Sequence of chain 2.D:
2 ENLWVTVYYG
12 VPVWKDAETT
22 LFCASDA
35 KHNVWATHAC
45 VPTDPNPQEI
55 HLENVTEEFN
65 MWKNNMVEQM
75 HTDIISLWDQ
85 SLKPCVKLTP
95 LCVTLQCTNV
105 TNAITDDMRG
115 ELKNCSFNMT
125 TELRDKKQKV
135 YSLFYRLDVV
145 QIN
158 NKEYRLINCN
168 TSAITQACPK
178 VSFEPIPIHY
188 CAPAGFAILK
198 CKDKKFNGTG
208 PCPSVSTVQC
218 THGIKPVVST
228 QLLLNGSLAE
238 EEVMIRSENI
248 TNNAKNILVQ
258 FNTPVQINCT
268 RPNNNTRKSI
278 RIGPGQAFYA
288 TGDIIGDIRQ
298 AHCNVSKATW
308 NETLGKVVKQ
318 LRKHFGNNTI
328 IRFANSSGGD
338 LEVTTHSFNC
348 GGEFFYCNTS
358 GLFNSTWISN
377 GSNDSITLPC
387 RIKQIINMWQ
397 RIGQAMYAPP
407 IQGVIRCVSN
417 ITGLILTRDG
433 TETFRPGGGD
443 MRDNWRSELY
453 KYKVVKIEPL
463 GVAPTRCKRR

Binding-site contacts:
Ligand atom C01 contacts residue ASN393 of chain 2.D at 3.2 Å.
Ligand atom C08 contacts residue MET394 of chain 2.D at 3.6 Å (hydrophobic).
Ligand atom C26 contacts residue ILE392 of chain 2.D at 3.6 Å (hydrophobic).
Ligand atom C01 contacts residue MET394 of chain 2.D at 3.8 Å (hydrophobic).
Ligand atom C10 contacts residue ASP83 of chain 2.D at 3.6 Å.
Ligand atom C11 contacts residue MET394 of chain 2.D at 3.7 Å (hydrophobic).
Ligand atom N09 contacts residue MET394 of chain 2.D at 3.6 Å.
Ligand atom C29 contacts residue VAL225 of chain 2.D at 3.7 Å (hydrophobic).
Ligand atom O24 contacts residue PHE351 of chain 2.D at 3.8 Å.
Ligand atom C05 contacts residue LEU86 of chain 2.D at 3.5 Å (hydrophobic).
Ligand atom C20 contacts residue TRP82 of chain 2.D at 3.7 Å (hydrophobic).
Ligand atom C30 contacts residue VAL225 of chain 2.D at 3.1 Å (hydrophobic).
Ligand atom N09 contacts residue ASP83 of chain 2.D at 2.8 Å (salt-bridge).
Ligand atom C10 contacts residue MET394 of chain 2.D at 3.4 Å (hydrophobic).
Ligand atom C23 contacts residue VAL225 of chain 2.D at 3.6 Å (hydrophobic).
Ligand atom O02 contacts residue MET394 of chain 2.D at 3.8 Å.
Ligand atom C17 contacts residue TRP395 of chain 2.D at 3.6 Å (hydrophobic).
Ligand atom C28 contacts residue SER344 of chain 2.D at 3.4 Å.
Ligand atom O15 contacts residue MET394 of chain 2.D at 3.4 Å.
Ligand atom C22 contacts residue TRP82 of chain 2.D at 3.4 Å (hydrophobic).
Ligand atom C29 contacts residue PHE345 of chain 2.D at 3.5 Å (hydrophobic).
Ligand atom C27 contacts residue TYR353 of chain 2.D at 3.7 Å (hydrophobic).
Ligand atom O15 contacts residue TRP395 of chain 2.D at 3.2 Å (h-bond).
Ligand atom N06 contacts residue LEU86 of chain 2.D at 3.4 Å.
Ligand atom C26 contacts residue PHE351 of chain 2.D at 3.7 Å (hydrophobic).
Ligand atom N06 contacts residue GLN400 of chain 2.D at 3.5 Å.
Ligand atom C03 contacts residue MET394 of chain 2.D at 3.8 Å (hydrophobic).
Ligand atom C10 contacts residue TRP82 of chain 2.D at 3.6 Å (hydrophobic).
Ligand atom C01 contacts residue ILE392 of chain 2.D at 3.5 Å (hydrophobic).
Ligand atom C05 contacts residue GLN400 of chain 2.D at 3.7 Å.
Ligand atom O13 contacts residue ILE79 of chain 2.D at 3.8 Å.
Ligand atom C29 contacts residue SER344 of chain 2.D at 3.5 Å.
Ligand atom C21 contacts residue TRP82 of chain 2.D at 3.6 Å (hydrophobic).
Ligand atom O24 contacts residue VAL225 of chain 2.D at 3.8 Å.
Ligand atom C18 contacts residue TRP395 of chain 2.D at 3.4 Å (hydrophobic).
Ligand atom N19 contacts residue VAL225 of chain 2.D at 3.7 Å.
Ligand atom O13 contacts residue TRP82 of chain 2.D at 3.1 Å.
Ligand atom C11 contacts residue TRP82 of chain 2.D at 3.8 Å (hydrophobic).
Ligand atom C04 contacts residue MET402 of chain 2.D at 3.6 Å (hydrophobic).
Ligand atom C10 contacts residue ILE79 of chain 2.D at 3.5 Å (hydrophobic).

This small molecule binds to this protein.
Small molecule (SMILES): COc1ccnc2[nH]cc(C(=O)C(=O)N3CCN(C(=O)c4ccccc4)C[C@H]3C)c12